A small-molecule ligand and the protein it binds are described below.
Small molecule (SMILES): NS(=O)(=O)c1ccc(CNc2nc[nH]c(=O)c2[N+](=O)[O-])cc1

Binding-site contacts:
Ligand atom N17 contacts residue ASP19 of chain 1.A at 2.7 Å (salt-bridge).
Ligand atom N18 contacts residue ASN11 of chain 1.A at 3.5 Å (h-bond).
Ligand atom S14 contacts residue TRP5 of chain 1.A at 4.0 Å.
Ligand atom C2 contacts residue HIS10 of chain 1.A at 4.0 Å.
Ligand atom C10 contacts residue HIS10 of chain 1.A at 4.3 Å.
Ligand atom O20 contacts residue HIS10 of chain 1.A at 4.1 Å.
Ligand atom S14 contacts residue ASP19 of chain 1.A at 3.3 Å (salt-bridge).
Ligand atom O16 contacts residue TRP5 of chain 1.A at 3.4 Å.
Ligand atom N7 contacts residue ASN11 of chain 1.A at 4.2 Å.
Ligand atom S14 contacts residue TRP16 of chain 1.A at 4.2 Å.
Ligand atom C12 contacts residue HIS4 of chain 1.A at 3.9 Å.
Ligand atom C12 contacts residue TRP5 of chain 1.A at 4.1 Å (hydrophobic).
Ligand atom C6 contacts residue HIS10 of chain 1.A at 3.6 Å.
Ligand atom C10 contacts residue HIS15 of chain 1.A at 3.9 Å.
Ligand atom C13 contacts residue HIS4 of chain 1.A at 3.6 Å.
Ligand atom O16 contacts residue TRP16 of chain 1.A at 3.2 Å.
Ligand atom O16 contacts residue ASN11 of chain 1.A at 3.7 Å.
Ligand atom C10 contacts residue ASN11 of chain 1.A at 3.9 Å.
Ligand atom N7 contacts residue HIS10 of chain 1.A at 4.3 Å.
Ligand atom C12 contacts residue ASP19 of chain 1.A at 3.6 Å.
Ligand atom O16 contacts residue HIS15 of chain 1.A at 3.7 Å.
Ligand atom N17 contacts residue TRP16 of chain 1.A at 3.5 Å (h-bond).
Ligand atom O20 contacts residue ASN11 of chain 1.A at 3.4 Å (h-bond).
Ligand atom N17 contacts residue HIS15 of chain 1.A at 2.7 Å (h-bond).
Ligand atom S14 contacts residue HIS15 of chain 1.A at 3.9 Å.
Ligand atom N17 contacts residue LYS18 of chain 1.A at 3.9 Å.
Ligand atom C4 contacts residue HIS10 of chain 1.A at 4.2 Å.
Ligand atom O21 contacts residue HIS10 of chain 1.A at 3.9 Å.
Ligand atom N1 contacts residue HIS10 of chain 1.A at 3.7 Å.
Ligand atom O15 contacts residue PHE20 of chain 1.A at 3.8 Å.
Ligand atom C11 contacts residue ASP19 of chain 1.A at 3.7 Å.
Ligand atom C5 contacts residue HIS10 of chain 1.A at 3.9 Å.
Ligand atom C9 contacts residue ASN11 of chain 1.A at 3.8 Å.
Ligand atom N3 contacts residue HIS10 of chain 1.A at 4.3 Å.
Ligand atom O15 contacts residue TRP5 of chain 1.A at 3.6 Å.
Ligand atom C9 contacts residue HIS10 of chain 1.A at 3.7 Å.
Ligand atom C11 contacts residue TRP5 of chain 1.A at 4.2 Å (hydrophobic).
Ligand atom O19 contacts residue HIS4 of chain 1.A at 3.5 Å (h-bond).
Ligand atom O19 contacts residue ASN11 of chain 1.A at 3.3 Å (h-bond).
Ligand atom O15 contacts residue ASP19 of chain 1.A at 3.2 Å (salt-bridge).

Sequence of chain 1.A:
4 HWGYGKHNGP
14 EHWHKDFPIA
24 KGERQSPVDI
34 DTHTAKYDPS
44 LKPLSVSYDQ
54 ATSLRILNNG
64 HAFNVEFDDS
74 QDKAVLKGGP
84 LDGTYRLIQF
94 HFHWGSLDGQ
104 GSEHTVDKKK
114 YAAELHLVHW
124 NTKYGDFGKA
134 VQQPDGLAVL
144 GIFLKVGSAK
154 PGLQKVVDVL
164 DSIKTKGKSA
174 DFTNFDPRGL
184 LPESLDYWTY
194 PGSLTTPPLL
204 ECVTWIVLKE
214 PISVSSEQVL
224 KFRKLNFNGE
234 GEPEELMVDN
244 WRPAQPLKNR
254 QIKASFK